Binding-site contacts:
Ligand atom C2 contacts residue ASN343 of chain 1.I at 2.5 Å.
Ligand atom C7 contacts residue ASN343 of chain 1.I at 3.7 Å.
Ligand atom C1 contacts residue ASN343 of chain 1.I at 1.4 Å.
Ligand atom C7 contacts residue PHE338 of chain 1.I at 4.3 Å (hydrophobic).
Ligand atom O7 contacts residue LEU368 of chain 1.I at 4.0 Å.
Ligand atom C3 contacts residue ASN343 of chain 1.I at 3.8 Å.
Ligand atom C4 contacts residue ASN343 of chain 1.I at 4.2 Å.
Ligand atom O7 contacts residue PHE342 of chain 1.I at 3.4 Å.
Ligand atom C8 contacts residue GLY339 of chain 1.I at 3.8 Å.
Ligand atom C7 contacts residue GLY339 of chain 1.I at 4.2 Å.
Ligand atom O7 contacts residue PHE338 of chain 1.I at 3.6 Å (h-bond).
Ligand atom N2 contacts residue ASN343 of chain 1.I at 2.9 Å (h-bond).
Ligand atom C7 contacts residue PHE342 of chain 1.I at 4.3 Å (hydrophobic).
Ligand atom C5 contacts residue ASN343 of chain 1.I at 3.7 Å.
Ligand atom O7 contacts residue GLY339 of chain 1.I at 4.2 Å.
Ligand atom C8 contacts residue PHE338 of chain 1.I at 4.5 Å (hydrophobic).
Ligand atom O5 contacts residue ASN343 of chain 1.I at 2.4 Å (h-bond).
Ligand atom C8 contacts residue ASN343 of chain 1.I at 4.1 Å.

Sequence of chain 1.I:
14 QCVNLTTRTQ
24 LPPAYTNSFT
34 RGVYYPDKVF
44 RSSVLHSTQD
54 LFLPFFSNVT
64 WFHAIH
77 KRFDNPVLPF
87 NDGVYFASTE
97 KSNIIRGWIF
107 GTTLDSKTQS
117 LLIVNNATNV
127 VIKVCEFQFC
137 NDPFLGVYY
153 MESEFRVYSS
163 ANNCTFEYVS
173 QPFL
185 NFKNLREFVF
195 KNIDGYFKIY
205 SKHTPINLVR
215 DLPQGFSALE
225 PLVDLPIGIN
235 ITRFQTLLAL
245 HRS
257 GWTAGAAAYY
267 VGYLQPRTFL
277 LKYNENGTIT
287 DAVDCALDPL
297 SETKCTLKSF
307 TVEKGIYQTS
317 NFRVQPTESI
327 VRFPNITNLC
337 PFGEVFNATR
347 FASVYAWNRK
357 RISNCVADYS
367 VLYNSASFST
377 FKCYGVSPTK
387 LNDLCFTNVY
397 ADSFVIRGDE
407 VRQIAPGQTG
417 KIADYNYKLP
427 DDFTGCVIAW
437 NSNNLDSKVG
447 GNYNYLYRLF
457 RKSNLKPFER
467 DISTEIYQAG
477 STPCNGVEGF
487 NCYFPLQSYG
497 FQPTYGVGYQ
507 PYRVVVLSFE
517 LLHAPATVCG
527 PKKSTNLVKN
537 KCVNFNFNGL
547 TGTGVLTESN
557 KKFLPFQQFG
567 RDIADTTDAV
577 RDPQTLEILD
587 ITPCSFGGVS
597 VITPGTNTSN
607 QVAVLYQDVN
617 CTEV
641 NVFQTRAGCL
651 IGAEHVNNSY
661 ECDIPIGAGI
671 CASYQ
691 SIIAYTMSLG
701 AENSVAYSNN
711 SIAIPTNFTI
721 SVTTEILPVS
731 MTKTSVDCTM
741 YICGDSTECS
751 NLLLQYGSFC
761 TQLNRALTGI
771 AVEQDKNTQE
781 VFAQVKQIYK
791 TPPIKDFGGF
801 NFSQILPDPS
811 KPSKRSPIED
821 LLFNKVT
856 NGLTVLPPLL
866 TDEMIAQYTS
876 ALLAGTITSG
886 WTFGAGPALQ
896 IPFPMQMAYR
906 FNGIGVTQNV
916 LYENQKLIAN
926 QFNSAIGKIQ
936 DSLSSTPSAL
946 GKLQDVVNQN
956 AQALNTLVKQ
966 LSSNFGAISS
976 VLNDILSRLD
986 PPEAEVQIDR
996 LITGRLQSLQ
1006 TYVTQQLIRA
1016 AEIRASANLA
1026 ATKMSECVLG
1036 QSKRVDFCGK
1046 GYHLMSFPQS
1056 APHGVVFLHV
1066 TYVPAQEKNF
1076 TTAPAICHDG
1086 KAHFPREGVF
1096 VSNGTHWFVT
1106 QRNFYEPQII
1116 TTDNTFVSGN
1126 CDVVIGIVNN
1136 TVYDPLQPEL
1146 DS

This protein binds this small molecule.
Small molecule (SMILES): CC(=O)N[C@@H]1[C@@H](O)[C@H](O)[C@@H](CO)O[C@H]1O